A protein and the small-molecule ligand that binds it are described below.
Small molecule (SMILES): CC(=O)N[C@@H](CCCCN)C(=O)N[C@@H](CCCCN)C(=O)N[C@@H](CCCN=C(N)N)C(=O)N[C@@H](Cc1ccc(O)cc1)C(=O)N[C@@H](CO)C(=O)N[C@@H](CCCN=C(N)N)C(=O)N[C@@]1(C)CCC/C=C\CCC[C@@](C)(C(=O)N[C@@H](Cc2ccccc2)C(=O)N[C@@H](CCCN=C(N)N)C(=O)N[C@@H](C)C=O)NC(=O)[C@H](CC(C)C)NC(=O)[C@H](CC(C)C)NC(=O)[C@H](CCC(N)=O)NC1=O

Binding-site contacts:
Ligand atom CA contacts residue GLY113 of chain 1.A at 3.3 Å.
Ligand atom C contacts residue GLY113 of chain 1.A at 3.6 Å.
Ligand atom CD contacts residue GLU106 of chain 1.A at 3.0 Å.
Ligand atom NH2 contacts residue TYR50 of chain 1.A at 3.7 Å.
Ligand atom CB contacts residue GLN14 of chain 1.A at 3.7 Å.
Ligand atom CZ contacts residue TRP47 of chain 1.A at 3.5 Å (hydrophobic).
Ligand atom CE2 contacts residue PRO12 of chain 1.A at 3.3 Å (hydrophobic).
Ligand atom CB contacts residue VAL43 of chain 1.A at 3.5 Å (hydrophobic).
Ligand atom CG contacts residue GLN14 of chain 1.A at 3.7 Å.
Ligand atom CZ contacts residue ASN51 of chain 1.A at 3.3 Å.
Ligand atom OH contacts residue PRO12 of chain 1.A at 2.7 Å (h-bond).
Ligand atom CG contacts residue TRP47 of chain 1.A at 3.5 Å (hydrophobic).
Ligand atom CG contacts residue GLU114 of chain 1.A at 3.7 Å.
Ligand atom CE2 contacts residue HIS11 of chain 1.A at 3.7 Å.
Ligand atom CD1 contacts residue LEU109 of chain 1.A at 3.5 Å (hydrophobic).
Ligand atom CD1 contacts residue HIS11 of chain 1.A at 3.7 Å.
Ligand atom NE contacts residue TRP47 of chain 1.A at 3.3 Å.
Ligand atom CG contacts residue GLU106 of chain 1.A at 3.7 Å.
Ligand atom O contacts residue GLY113 of chain 1.A at 3.4 Å (h-bond).
Ligand atom CA contacts residue TRP47 of chain 1.A at 3.7 Å (hydrophobic).
Ligand atom N contacts residue GLN14 of chain 1.A at 2.8 Å (h-bond).
Ligand atom CZ contacts residue HIS11 of chain 1.A at 3.3 Å.
Ligand atom CB contacts residue ARG160 of chain 1.A at 3.4 Å.
Ligand atom C contacts residue GLN14 of chain 1.A at 3.4 Å.
Ligand atom NH1 contacts residue TRP47 of chain 1.A at 3.7 Å.
Ligand atom NE contacts residue GLU106 of chain 1.A at 2.9 Å (salt-bridge).
Ligand atom NE contacts residue ASN51 of chain 1.A at 3.0 Å (h-bond).
Ligand atom NH2 contacts residue ASP117 of chain 1.A at 3.5 Å (salt-bridge).
Ligand atom O contacts residue GLU114 of chain 1.A at 3.4 Å.
Ligand atom CZ contacts residue PRO12 of chain 1.A at 3.5 Å (hydrophobic).
Ligand atom CD2 contacts residue VAL43 of chain 1.A at 3.7 Å (hydrophobic).
Ligand atom CE1 contacts residue HIS11 of chain 1.A at 3.2 Å.
Ligand atom NH2 contacts residue ASN51 of chain 1.A at 2.7 Å (h-bond).
Ligand atom OH contacts residue HIS11 of chain 1.A at 3.5 Å.
Ligand atom O contacts residue TRP47 of chain 1.A at 2.9 Å (h-bond).
Ligand atom O contacts residue GLN14 of chain 1.A at 3.7 Å.
Ligand atom CD contacts residue TRP47 of chain 1.A at 3.5 Å (hydrophobic).
Ligand atom CA contacts residue GLN14 of chain 1.A at 3.1 Å.
Ligand atom N contacts residue GLY113 of chain 1.A at 3.0 Å (h-bond).
Ligand atom CG contacts residue PRO12 of chain 1.A at 3.7 Å (hydrophobic).

Sequence of chain 1.A:
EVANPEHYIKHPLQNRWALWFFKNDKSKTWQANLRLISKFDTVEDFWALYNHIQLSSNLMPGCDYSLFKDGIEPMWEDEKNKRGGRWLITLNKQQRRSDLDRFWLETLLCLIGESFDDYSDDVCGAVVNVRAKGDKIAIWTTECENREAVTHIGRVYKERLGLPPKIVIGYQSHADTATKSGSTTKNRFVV